Sequence of chain 1.A:
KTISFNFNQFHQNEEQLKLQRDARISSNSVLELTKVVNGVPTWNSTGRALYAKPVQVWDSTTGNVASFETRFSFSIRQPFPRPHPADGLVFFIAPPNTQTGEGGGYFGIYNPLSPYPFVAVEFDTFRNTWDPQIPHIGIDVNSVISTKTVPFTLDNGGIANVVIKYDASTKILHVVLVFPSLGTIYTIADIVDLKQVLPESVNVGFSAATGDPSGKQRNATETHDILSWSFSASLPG

This protein binds this small molecule.
Small molecule (SMILES): CO[C@H]1O[C@H](CO)[C@H](O)[C@H](O)[C@H]1O

Binding-site contacts:
Ligand atom C3 contacts residue ASP87 of chain 1.A at 3.5 Å.
Ligand atom O2 contacts residue GLY105 of chain 1.A at 4.3 Å.
Ligand atom O6 contacts residue PHE126 of chain 1.A at 4.3 Å.
Ligand atom C4 contacts residue PHE126 of chain 1.A at 3.7 Å (hydrophobic).
Ligand atom C7 contacts residue SER214 of chain 1.A at 4.1 Å.
Ligand atom O6 contacts residue GLY215 of chain 1.A at 4.1 Å.
Ligand atom C4 contacts residue ALA86 of chain 1.A at 4.2 Å (hydrophobic).
Ligand atom C2 contacts residue ASP212 of chain 1.A at 4.1 Å.
Ligand atom O5 contacts residue ASP212 of chain 1.A at 3.9 Å.
Ligand atom C3 contacts residue ASN128 of chain 1.A at 3.5 Å.
Ligand atom O3 contacts residue ASP87 of chain 1.A at 2.6 Å (salt-bridge).
Ligand atom C6 contacts residue ALA220 of chain 1.A at 3.5 Å (hydrophobic).
Ligand atom C6 contacts residue PHE126 of chain 1.A at 4.3 Å (hydrophobic).
Ligand atom O4 contacts residue ALA86 of chain 1.A at 4.2 Å.
Ligand atom C6 contacts residue GLY211 of chain 1.A at 4.0 Å.
Ligand atom C4 contacts residue ASP87 of chain 1.A at 3.3 Å.
Ligand atom C3 contacts residue GLY105 of chain 1.A at 4.1 Å.
Ligand atom C2 contacts residue ASN128 of chain 1.A at 4.1 Å.
Ligand atom O6 contacts residue HIS84 of chain 1.A at 2.9 Å (h-bond).
Ligand atom O3 contacts residue GLY104 of chain 1.A at 3.5 Å.
Ligand atom O3 contacts residue GLY105 of chain 1.A at 2.7 Å (h-bond).
Ligand atom O6 contacts residue GLN217 of chain 1.A at 4.2 Å.
Ligand atom C6 contacts residue ALA86 of chain 1.A at 4.3 Å (hydrophobic).
Ligand atom O4 contacts residue ASP87 of chain 1.A at 2.8 Å (salt-bridge).
Ligand atom O4 contacts residue GLY104 of chain 1.A at 4.0 Å.
Ligand atom C1 contacts residue SER214 of chain 1.A at 4.2 Å.
Ligand atom C5 contacts residue PHE126 of chain 1.A at 3.8 Å (hydrophobic).
Ligand atom C6 contacts residue HIS84 of chain 1.A at 4.0 Å.
Ligand atom C4 contacts residue ASP212 of chain 1.A at 4.2 Å.
Ligand atom O1 contacts residue PHE126 of chain 1.A at 4.2 Å.
Ligand atom O2 contacts residue ASN128 of chain 1.A at 3.4 Å (h-bond).
Ligand atom C7 contacts residue GLY215 of chain 1.A at 4.0 Å.
Ligand atom O4 contacts residue GLY211 of chain 1.A at 3.5 Å.
Ligand atom C6 contacts residue ASP212 of chain 1.A at 4.0 Å.
Ligand atom O4 contacts residue ASP212 of chain 1.A at 3.0 Å (salt-bridge).
Ligand atom C3 contacts residue PHE126 of chain 1.A at 3.6 Å (hydrophobic).
Ligand atom O3 contacts residue ASN128 of chain 1.A at 3.1 Å (h-bond).
Ligand atom O3 contacts residue PHE126 of chain 1.A at 4.0 Å.
Ligand atom O6 contacts residue ALA220 of chain 1.A at 3.4 Å.
Ligand atom O5 contacts residue GLY215 of chain 1.A at 3.9 Å.